Binding-site contacts:
Ligand atom O5' contacts residue TYR31 of chain 5.D at 2.2 Å (h-bond).
Ligand atom N6 contacts residue GLY26 of chain 5.D at 3.1 Å.
Ligand atom C4' contacts residue THR5 of chain 2.B at 2.6 Å.
Ligand atom C3' contacts residue GLY6 of chain 2.B at 3.2 Å.
Ligand atom C5 contacts residue ALA27 of chain 5.D at 2.9 Å (hydrophobic).
Ligand atom N9 contacts residue ALA27 of chain 5.D at 3.1 Å.
Ligand atom P contacts residue ARG420 of chain 6.B at 2.5 Å.
Ligand atom C5 contacts residue GLY26 of chain 5.D at 3.5 Å.
Ligand atom C1' contacts residue GLY6 of chain 2.B at 2.9 Å.
Ligand atom C5' contacts residue ARG28 of chain 5.D at 2.8 Å.
Ligand atom P contacts residue TYR31 of chain 5.D at 3.5 Å.
Ligand atom C8 contacts residue ARG28 of chain 5.D at 3.1 Å.
Ligand atom O3' contacts residue ARG420 of chain 6.B at 1.7 Å (salt-bridge).
Ligand atom OP2 contacts residue GLU207 of chain 5.B at 2.0 Å (salt-bridge).
Ligand atom OP1 contacts residue THR418 of chain 6.B at 3.2 Å.
Ligand atom C3' contacts residue THR5 of chain 2.B at 3.2 Å.
Ligand atom N7 contacts residue ALA27 of chain 5.D at 1.6 Å.
Ligand atom O3' contacts residue GLY6 of chain 2.B at 2.3 Å (h-bond).
Ligand atom OP1 contacts residue PHE211 of chain 5.B at 2.1 Å.
Ligand atom P contacts residue GLU207 of chain 5.B at 3.4 Å.
Ligand atom N6 contacts residue ALA27 of chain 5.D at 3.2 Å (h-bond).
Ligand atom C8 contacts residue ALA27 of chain 5.D at 2.0 Å (hydrophobic).
Ligand atom C5 contacts residue ALA7 of chain 2.B at 2.7 Å (hydrophobic).
Ligand atom O3' contacts residue TYR31 of chain 5.D at 3.2 Å (h-bond).
Ligand atom C6 contacts residue ALA7 of chain 2.B at 2.7 Å (hydrophobic).
Ligand atom O4' contacts residue GLY6 of chain 2.B at 2.9 Å.
Ligand atom OP2 contacts residue ARG420 of chain 6.B at 3.4 Å (salt-bridge).
Ligand atom OP1 contacts residue ARG28 of chain 5.D at 2.7 Å (salt-bridge).
Ligand atom O5' contacts residue ARG28 of chain 5.D at 3.1 Å (salt-bridge).
Ligand atom P contacts residue ARG28 of chain 5.D at 3.4 Å.
Ligand atom O5' contacts residue ARG420 of chain 6.B at 2.9 Å (salt-bridge).
Ligand atom C5' contacts residue THR5 of chain 2.B at 3.1 Å.
Ligand atom C4' contacts residue GLY6 of chain 2.B at 3.1 Å.
Ligand atom C5' contacts residue TYR31 of chain 5.D at 3.0 Å (hydrophobic).
Ligand atom OP1 contacts residue ARG420 of chain 6.B at 2.4 Å (salt-bridge).
Ligand atom O4' contacts residue ARG420 of chain 6.B at 3.2 Å (salt-bridge).
Ligand atom O3' contacts residue THR5 of chain 2.B at 3.1 Å (h-bond).
Ligand atom N6 contacts residue ASP217 of chain 5.B at 2.8 Å (salt-bridge).
Ligand atom N7 contacts residue GLY26 of chain 5.D at 2.7 Å.
Ligand atom C4' contacts residue ARG420 of chain 6.B at 3.4 Å.

Sequence of chain 5.B:
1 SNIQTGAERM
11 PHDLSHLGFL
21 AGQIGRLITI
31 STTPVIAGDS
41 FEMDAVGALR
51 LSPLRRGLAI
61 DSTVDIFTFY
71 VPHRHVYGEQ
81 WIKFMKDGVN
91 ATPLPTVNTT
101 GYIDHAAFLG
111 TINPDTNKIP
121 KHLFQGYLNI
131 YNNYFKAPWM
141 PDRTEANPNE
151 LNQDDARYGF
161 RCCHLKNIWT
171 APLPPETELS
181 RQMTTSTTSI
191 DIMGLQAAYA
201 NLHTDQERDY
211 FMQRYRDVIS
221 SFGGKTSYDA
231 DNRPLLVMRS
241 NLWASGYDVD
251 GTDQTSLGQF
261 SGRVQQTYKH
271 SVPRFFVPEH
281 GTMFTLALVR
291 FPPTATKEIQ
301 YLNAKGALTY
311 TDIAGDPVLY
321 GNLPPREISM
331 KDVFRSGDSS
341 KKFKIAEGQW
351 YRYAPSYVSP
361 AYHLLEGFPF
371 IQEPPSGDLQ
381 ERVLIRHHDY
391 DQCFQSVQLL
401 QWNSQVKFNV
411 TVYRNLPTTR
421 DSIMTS

Sequence of chain 5.D:
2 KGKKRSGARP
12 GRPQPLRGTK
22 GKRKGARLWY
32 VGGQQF

Sequence of chain 2.B:
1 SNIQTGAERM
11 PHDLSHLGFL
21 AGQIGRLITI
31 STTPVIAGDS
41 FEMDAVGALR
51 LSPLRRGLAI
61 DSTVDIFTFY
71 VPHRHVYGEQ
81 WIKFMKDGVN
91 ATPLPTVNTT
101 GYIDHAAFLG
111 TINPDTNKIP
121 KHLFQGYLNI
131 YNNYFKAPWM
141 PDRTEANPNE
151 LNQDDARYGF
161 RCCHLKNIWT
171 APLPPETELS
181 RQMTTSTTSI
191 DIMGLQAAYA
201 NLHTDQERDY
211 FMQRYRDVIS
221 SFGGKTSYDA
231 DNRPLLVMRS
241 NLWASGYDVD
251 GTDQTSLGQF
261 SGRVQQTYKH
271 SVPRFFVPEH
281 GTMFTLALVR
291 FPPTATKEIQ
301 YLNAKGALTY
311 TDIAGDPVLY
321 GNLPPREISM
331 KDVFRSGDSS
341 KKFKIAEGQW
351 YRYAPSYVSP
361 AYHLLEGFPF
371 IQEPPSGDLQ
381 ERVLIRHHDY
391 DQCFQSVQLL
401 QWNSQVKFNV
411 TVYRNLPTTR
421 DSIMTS

Sequence of chain 6.B:
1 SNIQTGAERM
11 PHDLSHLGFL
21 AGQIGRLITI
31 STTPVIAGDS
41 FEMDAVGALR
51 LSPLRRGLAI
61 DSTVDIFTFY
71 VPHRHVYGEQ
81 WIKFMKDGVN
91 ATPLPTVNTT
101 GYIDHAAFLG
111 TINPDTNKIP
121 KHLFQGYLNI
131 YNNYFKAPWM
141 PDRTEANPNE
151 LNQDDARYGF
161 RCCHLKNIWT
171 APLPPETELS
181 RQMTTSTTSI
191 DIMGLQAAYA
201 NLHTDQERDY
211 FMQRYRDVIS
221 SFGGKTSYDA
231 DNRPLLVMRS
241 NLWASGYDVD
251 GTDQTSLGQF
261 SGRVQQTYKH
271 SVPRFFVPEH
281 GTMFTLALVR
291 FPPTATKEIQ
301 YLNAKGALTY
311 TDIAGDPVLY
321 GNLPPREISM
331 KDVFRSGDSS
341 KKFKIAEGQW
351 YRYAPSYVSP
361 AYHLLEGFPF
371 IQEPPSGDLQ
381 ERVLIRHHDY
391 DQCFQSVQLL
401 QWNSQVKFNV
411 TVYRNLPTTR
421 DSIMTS

A small-molecule ligand and the protein it binds are described below.
Small molecule (SMILES): N=c1ccn([C@H]2C[C@H](O)[C@@H](CO[P](=O)(O)O[C@H]3C[C@H](n4cnc5c(N)ncnc54)O[C@@H]3CO[P](=O)(O)O[C@H]3C[C@H](n4cnc5c(N)ncnc54)O[C@@H]3CO[P](=O)(O)O[C@H]3C[C@H](n4cnc5c(N)ncnc54)O[C@@H]3COP(=O)(O)O)O2)c(=O)[nH]1